Sequence of chain 1.B:
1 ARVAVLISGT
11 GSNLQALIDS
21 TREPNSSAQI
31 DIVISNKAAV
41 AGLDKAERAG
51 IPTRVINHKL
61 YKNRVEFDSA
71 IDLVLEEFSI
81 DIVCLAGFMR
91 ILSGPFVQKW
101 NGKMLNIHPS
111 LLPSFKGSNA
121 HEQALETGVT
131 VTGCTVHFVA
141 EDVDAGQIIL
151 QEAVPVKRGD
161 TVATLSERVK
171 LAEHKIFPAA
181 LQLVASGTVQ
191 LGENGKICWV

Binding-site contacts:
Ligand atom F2 contacts residue MET89 of chain 1.B at 3.5 Å.
Ligand atom O1A contacts residue ARG90 of chain 1.B at 3.4 Å.
Ligand atom OA1 contacts residue ASP144 of chain 1.B at 2.6 Å (salt-bridge).
Ligand atom F3 contacts residue PRO109 of chain 1.B at 3.4 Å.
Ligand atom O1A contacts residue ILE91 of chain 1.B at 2.9 Å (h-bond).
Ligand atom C14 contacts residue ILE91 of chain 1.B at 3.5 Å (hydrophobic).
Ligand atom C10 contacts residue ASP144 of chain 1.B at 3.5 Å.
Ligand atom OA1 contacts residue GLY117 of chain 1.B at 3.2 Å (h-bond).
Ligand atom C5 contacts residue HIS108 of chain 1.B at 3.6 Å.
Ligand atom N8 contacts residue LEU92 of chain 1.B at 3.5 Å (h-bond).
Ligand atom CA1 contacts residue MET89 of chain 1.B at 3.6 Å (hydrophobic).
Ligand atom N1 contacts residue LEU92 of chain 1.B at 2.9 Å (h-bond).
Ligand atom O1 contacts residue ASP144 of chain 1.B at 3.1 Å (salt-bridge).
Ligand atom C5 contacts residue ASP144 of chain 1.B at 3.2 Å.
Ligand atom N8 contacts residue ILE91 of chain 1.B at 3.7 Å.
Ligand atom O11 contacts residue ARG64 of chain 1.B at 2.5 Å (salt-bridge).
Ligand atom C13 contacts residue ILE91 of chain 1.B at 3.6 Å (hydrophobic).
Ligand atom C1 contacts residue VAL143 of chain 1.B at 3.6 Å (hydrophobic).
Ligand atom C15 contacts residue MET89 of chain 1.B at 3.2 Å (hydrophobic).
Ligand atom O1 contacts residue VAL143 of chain 1.B at 3.5 Å.
Ligand atom F3 contacts residue HIS108 of chain 1.B at 3.6 Å.
Ligand atom N2 contacts residue ILE91 of chain 1.B at 3.6 Å.
Ligand atom C1 contacts residue ASP144 of chain 1.B at 2.8 Å.
Ligand atom N1A contacts residue MET89 of chain 1.B at 3.0 Å (h-bond).
Ligand atom O11 contacts residue ARG90 of chain 1.B at 3.5 Å (salt-bridge).
Ligand atom N2 contacts residue GLU141 of chain 1.B at 3.2 Å (salt-bridge).
Ligand atom O1A contacts residue ARG64 of chain 1.B at 3.3 Å (salt-bridge).
Ligand atom C8 contacts residue ALA140 of chain 1.B at 3.6 Å (hydrophobic).
Ligand atom N2 contacts residue LEU92 of chain 1.B at 2.9 Å (h-bond).
Ligand atom OA2 contacts residue ASP144 of chain 1.B at 2.6 Å (salt-bridge).
Ligand atom CB1 contacts residue MET89 of chain 1.B at 3.3 Å (hydrophobic).
Ligand atom OA2 contacts residue ASN106 of chain 1.B at 3.1 Å (h-bond).
Ligand atom O1A contacts residue MET89 of chain 1.B at 3.5 Å (h-bond).
Ligand atom N3 contacts residue ALA140 of chain 1.B at 2.9 Å (h-bond).
Ligand atom OA1 contacts residue HIS108 of chain 1.B at 3.1 Å (h-bond).
Ligand atom C1A contacts residue ARG64 of chain 1.B at 3.2 Å.
Ligand atom C1A contacts residue ARG90 of chain 1.B at 3.6 Å.
Ligand atom C12 contacts residue VAL143 of chain 1.B at 3.4 Å (hydrophobic).
Ligand atom OA2 contacts residue HIS108 of chain 1.B at 2.9 Å (h-bond).
Ligand atom N8 contacts residue ARG90 of chain 1.B at 2.7 Å (salt-bridge).

This small molecule binds to this protein.
Small molecule (SMILES): Nc1nc(N)c(CCC[C@@H](c2ccc(C(=O)N[C@@H](CCC(=O)N[C@H](CCC(=O)N[C@H](CCC(=O)N[C@H](CCC(=O)N[C@H](CCC(=O)O)C(=O)O)C(=O)O)C(=O)O)C(=O)O)C(=O)O)cc2)C(O)(O)C(F)(F)F)c(O)n1